Binding-site contacts:
Ligand atom C7 contacts residue ASN154 of chain 1.C at 3.3 Å.
Ligand atom C7 contacts residue THR156 of chain 1.C at 3.9 Å.
Ligand atom C8 contacts residue ASN154 of chain 1.C at 3.6 Å.
Ligand atom N2 contacts residue ASN154 of chain 1.C at 3.8 Å.
Ligand atom C1 contacts residue ASN154 of chain 1.C at 3.4 Å.
Ligand atom O5 contacts residue ASN154 of chain 1.C at 4.0 Å.
Ligand atom C8 contacts residue THR156 of chain 1.C at 4.0 Å.
Ligand atom O6 contacts residue MET151 of chain 1.C at 3.4 Å.
Ligand atom O7 contacts residue ASN154 of chain 1.C at 2.6 Å (h-bond).
Ligand atom C1 contacts residue THR156 of chain 1.C at 3.6 Å.
Ligand atom C2 contacts residue ASN154 of chain 1.C at 3.5 Å.
Ligand atom C2 contacts residue THR156 of chain 1.C at 4.2 Å.
Ligand atom C6 contacts residue MET151 of chain 1.C at 4.5 Å (hydrophobic).
Ligand atom N2 contacts residue THR156 of chain 1.C at 3.6 Å (h-bond).

Sequence of chain 1.C:
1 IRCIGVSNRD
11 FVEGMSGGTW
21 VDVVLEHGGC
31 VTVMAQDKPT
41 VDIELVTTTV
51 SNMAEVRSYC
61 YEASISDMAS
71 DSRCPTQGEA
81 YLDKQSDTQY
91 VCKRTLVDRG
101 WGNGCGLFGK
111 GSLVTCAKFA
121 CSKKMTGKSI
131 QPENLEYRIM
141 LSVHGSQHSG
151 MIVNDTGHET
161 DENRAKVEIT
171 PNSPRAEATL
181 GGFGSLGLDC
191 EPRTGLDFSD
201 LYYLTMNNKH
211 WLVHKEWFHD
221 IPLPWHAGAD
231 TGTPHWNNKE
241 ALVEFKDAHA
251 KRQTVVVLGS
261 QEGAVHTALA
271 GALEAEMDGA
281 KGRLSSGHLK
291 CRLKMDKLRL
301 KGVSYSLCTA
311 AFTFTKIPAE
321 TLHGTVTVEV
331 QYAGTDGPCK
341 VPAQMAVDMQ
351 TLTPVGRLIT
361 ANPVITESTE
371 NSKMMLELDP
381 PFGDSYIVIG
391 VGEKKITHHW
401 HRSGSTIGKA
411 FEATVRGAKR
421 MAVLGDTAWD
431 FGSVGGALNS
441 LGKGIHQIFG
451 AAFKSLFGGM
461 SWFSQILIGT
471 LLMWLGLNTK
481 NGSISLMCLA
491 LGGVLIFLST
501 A

This small molecule binds to this protein.
Small molecule (SMILES): CC(=O)N[C@H]1[C@H](O[C@H]2[C@H](O)[C@@H](NC(C)=O)CO[C@@H]2CO)O[C@H](CO)[C@@H](O)[C@@H]1O